Sequence of chain 14.C:
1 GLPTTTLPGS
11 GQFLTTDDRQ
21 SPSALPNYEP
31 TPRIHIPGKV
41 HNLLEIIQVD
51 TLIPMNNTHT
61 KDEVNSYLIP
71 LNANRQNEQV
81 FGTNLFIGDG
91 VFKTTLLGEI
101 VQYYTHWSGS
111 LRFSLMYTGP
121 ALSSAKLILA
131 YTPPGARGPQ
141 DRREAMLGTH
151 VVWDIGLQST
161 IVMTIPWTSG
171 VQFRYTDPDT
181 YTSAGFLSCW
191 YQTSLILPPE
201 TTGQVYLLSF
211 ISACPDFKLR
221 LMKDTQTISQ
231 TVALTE

This small molecule binds to this protein.
Small molecule (SMILES): Cc1cc(CCCCCOc2c(Cl)cc(C3=NCCO3)cc2Cl)on1

Binding-site contacts:
Ligand atom C4A contacts residue SER175 of chain 14.A at 3.6 Å.
Ligand atom C4A contacts residue ALA150 of chain 14.A at 3.9 Å (hydrophobic).
Ligand atom C5B contacts residue MET224 of chain 14.A at 3.8 Å (hydrophobic).
Ligand atom C2C contacts residue ILE104 of chain 14.A at 3.9 Å (hydrophobic).
Ligand atom CL2 contacts residue MET224 of chain 14.A at 3.2 Å.
Ligand atom C4B contacts residue TYR152 of chain 14.A at 3.7 Å (hydrophobic).
Ligand atom C4C contacts residue VAL191 of chain 14.A at 3.7 Å (hydrophobic).
Ligand atom C5 contacts residue LEU106 of chain 14.A at 3.7 Å (hydrophobic).
Ligand atom O1A contacts residue MET224 of chain 14.A at 3.9 Å.
Ligand atom C3C contacts residue ILE104 of chain 14.A at 3.6 Å (hydrophobic).
Ligand atom O1A contacts residue PHE186 of chain 14.A at 3.4 Å.
Ligand atom C3B contacts residue ALA24 of chain 14.C at 4.0 Å (hydrophobic).
Ligand atom C5A contacts residue VAL176 of chain 14.A at 3.8 Å (hydrophobic).
Ligand atom C5B contacts residue PHE186 of chain 14.A at 3.8 Å (hydrophobic).
Ligand atom C1C contacts residue LEU106 of chain 14.A at 3.9 Å (hydrophobic).
Ligand atom CL1 contacts residue VAL188 of chain 14.A at 3.7 Å.
Ligand atom C4 contacts residue TYR197 of chain 14.A at 3.6 Å (hydrophobic).
Ligand atom C2A contacts residue PHE186 of chain 14.A at 3.6 Å (hydrophobic).
Ligand atom CL2 contacts residue TYR128 of chain 14.A at 3.4 Å.
Ligand atom C3B contacts residue TYR152 of chain 14.A at 3.9 Å (hydrophobic).
Ligand atom O1B contacts residue VAL188 of chain 14.A at 3.8 Å.
Ligand atom N3A contacts residue PRO174 of chain 14.A at 3.3 Å (h-bond).
Ligand atom C5C contacts residue TYR152 of chain 14.A at 3.8 Å (hydrophobic).
Ligand atom C1C contacts residue TYR128 of chain 14.A at 3.6 Å (hydrophobic).
Ligand atom O1 contacts residue LEU106 of chain 14.A at 3.7 Å.
Ligand atom C4B contacts residue PHE186 of chain 14.A at 3.6 Å (hydrophobic).
Ligand atom C2C contacts residue MET221 of chain 14.A at 3.3 Å (hydrophobic).
Ligand atom C31 contacts residue ASN219 of chain 14.A at 3.7 Å.
Ligand atom O1 contacts residue MET221 of chain 14.A at 3.4 Å (h-bond).
Ligand atom C3C contacts residue TYR128 of chain 14.A at 3.8 Å (hydrophobic).
Ligand atom C4A contacts residue PRO174 of chain 14.A at 3.2 Å (hydrophobic).
Ligand atom CL2 contacts residue ILE104 of chain 14.A at 3.4 Å.
Ligand atom C31 contacts residue TYR197 of chain 14.A at 3.6 Å (hydrophobic).
Ligand atom N2 contacts residue ASN219 of chain 14.A at 3.5 Å (h-bond).
Ligand atom C4A contacts residue VAL176 of chain 14.A at 3.9 Å (hydrophobic).
Ligand atom C5 contacts residue MET221 of chain 14.A at 3.9 Å (hydrophobic).
Ligand atom N3A contacts residue ALA24 of chain 14.C at 3.8 Å.
Ligand atom CL1 contacts residue LEU25 of chain 14.C at 3.5 Å.
Ligand atom C5A contacts residue ALA150 of chain 14.A at 3.4 Å (hydrophobic).
Ligand atom N2 contacts residue MET221 of chain 14.A at 3.9 Å.

Sequence of chain 14.A:
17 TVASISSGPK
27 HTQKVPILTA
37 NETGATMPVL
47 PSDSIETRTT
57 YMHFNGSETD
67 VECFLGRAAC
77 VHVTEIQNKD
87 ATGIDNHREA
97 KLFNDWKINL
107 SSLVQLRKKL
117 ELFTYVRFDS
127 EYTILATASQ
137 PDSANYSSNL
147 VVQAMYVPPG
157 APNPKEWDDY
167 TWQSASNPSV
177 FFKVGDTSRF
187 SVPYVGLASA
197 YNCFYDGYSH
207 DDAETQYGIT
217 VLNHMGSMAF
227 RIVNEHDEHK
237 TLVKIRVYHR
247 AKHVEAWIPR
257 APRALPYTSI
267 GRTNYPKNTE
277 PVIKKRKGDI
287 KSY

Sequence of chain 15.C:
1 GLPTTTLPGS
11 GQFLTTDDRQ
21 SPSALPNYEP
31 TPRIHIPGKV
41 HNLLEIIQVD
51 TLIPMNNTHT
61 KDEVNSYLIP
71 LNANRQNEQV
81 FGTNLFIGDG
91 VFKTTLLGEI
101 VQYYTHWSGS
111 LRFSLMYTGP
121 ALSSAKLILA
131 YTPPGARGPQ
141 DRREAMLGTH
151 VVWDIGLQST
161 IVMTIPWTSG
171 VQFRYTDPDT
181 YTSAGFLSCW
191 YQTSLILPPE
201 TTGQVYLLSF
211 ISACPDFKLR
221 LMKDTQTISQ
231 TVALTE